Binding-site contacts:
Ligand atom N1 contacts residue ASN15 of chain 1.C at 4.3 Å.
Ligand atom C6 contacts residue LEU19 of chain 1.C at 3.4 Å (hydrophobic).
Ligand atom N3 contacts residue ASN15 of chain 1.C at 3.4 Å.
Ligand atom C7 contacts residue ARG18 of chain 1.C at 3.6 Å.
Ligand atom C5 contacts residue ASN15 of chain 1.C at 3.9 Å.
Ligand atom C2 contacts residue ASN15 of chain 1.C at 4.0 Å.
Ligand atom C7 contacts residue LEU19 of chain 1.C at 3.6 Å (hydrophobic).
Ligand atom N contacts residue ASN15 of chain 1.C at 3.7 Å.
Ligand atom C1 contacts residue ASN15 of chain 1.C at 4.3 Å.
Ligand atom C6 contacts residue ASN15 of chain 1.C at 3.1 Å.
Ligand atom N3 contacts residue LEU19 of chain 1.C at 4.4 Å.
Ligand atom C12 contacts residue ARG22 of chain 1.C at 4.4 Å.
Ligand atom N2 contacts residue ASN15 of chain 1.C at 3.7 Å.
Ligand atom N1 contacts residue ARG18 of chain 1.C at 4.0 Å.
Ligand atom C contacts residue ASN15 of chain 1.C at 3.7 Å.
Ligand atom C7 contacts residue ASN15 of chain 1.C at 3.4 Å.
Ligand atom C3 contacts residue ASN15 of chain 1.C at 4.4 Å.
Ligand atom C5 contacts residue ARG18 of chain 1.C at 4.2 Å.

Sequence of chain 1.C:
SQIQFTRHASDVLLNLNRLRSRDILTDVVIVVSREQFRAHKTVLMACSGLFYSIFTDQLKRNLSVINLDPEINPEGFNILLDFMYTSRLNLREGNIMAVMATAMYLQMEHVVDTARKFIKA

The protein below binds the small molecule below.
Small molecule (SMILES): CCNc1cc(-c2cccnc2)nc2ccnn12